Binding-site contacts:
Ligand atom O6P contacts residue LYS450 of chain 1.D at 3.4 Å (salt-bridge).
Ligand atom O4P contacts residue SER454 of chain 1.D at 3.5 Å (h-bond).
Ligand atom C6 contacts residue SER454 of chain 1.D at 3.7 Å.
Ligand atom O4P contacts residue SER536 of chain 1.D at 3.5 Å.
Ligand atom C6 contacts residue THR539 of chain 1.D at 3.3 Å.
Ligand atom O4P contacts residue GLY537 of chain 1.D at 2.8 Å (h-bond).
Ligand atom O4 contacts residue GLY537 of chain 1.D at 3.7 Å.
Ligand atom P1 contacts residue ARG506 of chain 1.D at 3.6 Å.
Ligand atom O2 contacts residue LEU448 of chain 1.D at 3.8 Å.
Ligand atom O5P contacts residue SER454 of chain 1.D at 2.6 Å (h-bond).
Ligand atom C5 contacts residue GLY535 of chain 1.D at 3.3 Å.
Ligand atom O2 contacts residue GLY531 of chain 1.D at 3.5 Å (h-bond).
Ligand atom O5P contacts residue THR449 of chain 1.D at 2.6 Å (h-bond).
Ligand atom P2 contacts residue THR449 of chain 1.D at 3.7 Å.
Ligand atom O3 contacts residue TRP499 of chain 1.D at 3.7 Å.
Ligand atom O1 contacts residue GLY535 of chain 1.D at 3.7 Å.
Ligand atom O6P contacts residue SER451 of chain 1.D at 2.6 Å (h-bond).
Ligand atom O1P contacts residue LYS450 of chain 1.D at 3.1 Å (salt-bridge).
Ligand atom O3P contacts residue LYS450 of chain 1.D at 3.0 Å (salt-bridge).
Ligand atom P1 contacts residue LYS450 of chain 1.D at 3.6 Å.
Ligand atom O2P contacts residue ARG506 of chain 1.D at 2.8 Å (salt-bridge).
Ligand atom O3 contacts residue ARG533 of chain 1.D at 2.7 Å (salt-bridge).
Ligand atom P2 contacts residue SER454 of chain 1.D at 3.5 Å.
Ligand atom O3 contacts residue GLY531 of chain 1.D at 3.1 Å.
Ligand atom O2P contacts residue TRP499 of chain 1.D at 2.7 Å (h-bond).
Ligand atom O4 contacts residue THR539 of chain 1.D at 3.4 Å (h-bond).
Ligand atom C4 contacts residue THR539 of chain 1.D at 3.6 Å.
Ligand atom P2 contacts residue SER536 of chain 1.D at 3.7 Å.
Ligand atom C3 contacts residue ARG533 of chain 1.D at 3.3 Å.
Ligand atom O6 contacts residue LYS450 of chain 1.D at 3.1 Å (salt-bridge).
Ligand atom O6 contacts residue THR449 of chain 1.D at 3.7 Å.
Ligand atom O3P contacts residue PRO534 of chain 1.D at 3.4 Å.
Ligand atom C4 contacts residue GLY535 of chain 1.D at 3.2 Å.
Ligand atom O6P contacts residue SER536 of chain 1.D at 2.7 Å (h-bond).
Ligand atom C3 contacts residue GLY535 of chain 1.D at 3.4 Å.
Ligand atom O1P contacts residue ARG506 of chain 1.D at 2.8 Å (salt-bridge).
Ligand atom O3P contacts residue GLY535 of chain 1.D at 2.9 Å (h-bond).
Ligand atom O4 contacts residue PHE538 of chain 1.D at 2.9 Å (h-bond).
Ligand atom O5P contacts residue ARG453 of chain 1.D at 3.7 Å.
Ligand atom O4 contacts residue GLY535 of chain 1.D at 2.6 Å (h-bond).

Sequence of chain 1.D:
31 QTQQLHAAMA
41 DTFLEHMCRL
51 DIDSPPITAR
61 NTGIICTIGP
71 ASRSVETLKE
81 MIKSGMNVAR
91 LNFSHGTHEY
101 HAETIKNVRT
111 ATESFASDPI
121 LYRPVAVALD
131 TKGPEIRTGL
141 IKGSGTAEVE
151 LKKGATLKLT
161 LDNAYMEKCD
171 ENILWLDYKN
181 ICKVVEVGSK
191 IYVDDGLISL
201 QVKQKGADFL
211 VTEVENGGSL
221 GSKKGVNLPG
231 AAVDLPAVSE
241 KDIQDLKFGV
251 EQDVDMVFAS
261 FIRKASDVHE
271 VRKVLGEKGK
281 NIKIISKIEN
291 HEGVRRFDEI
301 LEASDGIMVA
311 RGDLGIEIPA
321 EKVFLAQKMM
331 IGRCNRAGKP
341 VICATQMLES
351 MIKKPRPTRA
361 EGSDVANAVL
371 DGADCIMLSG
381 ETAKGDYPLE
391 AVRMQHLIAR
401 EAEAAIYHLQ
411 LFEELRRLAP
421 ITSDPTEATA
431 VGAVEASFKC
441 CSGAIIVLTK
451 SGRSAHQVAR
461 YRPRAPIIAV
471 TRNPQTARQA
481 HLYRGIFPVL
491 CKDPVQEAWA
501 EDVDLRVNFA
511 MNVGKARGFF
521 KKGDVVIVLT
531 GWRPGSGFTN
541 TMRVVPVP

A small-molecule ligand and the protein it binds are described below.
Small molecule (SMILES): O=P(O)(O)OC[C@H]1O[C@](O)(COP(=O)(O)O)[C@@H](O)[C@@H]1O